This protein binds this small molecule.
Small molecule (SMILES): CC(=O)N[C@H]1[C@H](O[C@H]2[C@H](O)[C@@H](NC(C)=O)CO[C@@H]2CO)O[C@H](CO)[C@@H](O)[C@@H]1O

Sequence of chain 1.B:
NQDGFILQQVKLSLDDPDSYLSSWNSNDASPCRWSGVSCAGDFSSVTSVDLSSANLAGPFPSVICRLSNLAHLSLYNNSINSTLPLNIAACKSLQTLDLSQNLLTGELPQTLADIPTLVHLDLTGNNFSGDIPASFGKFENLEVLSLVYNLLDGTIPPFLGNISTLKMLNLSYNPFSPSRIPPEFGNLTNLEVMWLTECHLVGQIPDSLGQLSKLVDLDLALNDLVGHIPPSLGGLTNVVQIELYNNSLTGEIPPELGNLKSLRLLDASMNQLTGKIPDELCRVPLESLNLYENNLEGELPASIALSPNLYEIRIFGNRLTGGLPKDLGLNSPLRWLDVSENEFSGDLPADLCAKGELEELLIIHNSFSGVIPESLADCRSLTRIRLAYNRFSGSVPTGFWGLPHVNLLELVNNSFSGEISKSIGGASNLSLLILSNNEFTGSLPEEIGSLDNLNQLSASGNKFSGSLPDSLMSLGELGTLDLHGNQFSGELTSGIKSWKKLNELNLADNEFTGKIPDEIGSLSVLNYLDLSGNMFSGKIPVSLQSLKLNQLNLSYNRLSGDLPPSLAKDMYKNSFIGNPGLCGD

Binding-site contacts:
Ligand atom O7 contacts residue LYS143 of chain 1.B at 3.8 Å.
Ligand atom O5 contacts residue LYS143 of chain 1.B at 4.4 Å.
Ligand atom C1 contacts residue GLY142 of chain 1.B at 3.7 Å.
Ligand atom C4 contacts residue LYS143 of chain 1.B at 4.4 Å.
Ligand atom C3 contacts residue ASN167 of chain 1.B at 3.7 Å.
Ligand atom O7 contacts residue PHE164 of chain 1.B at 4.3 Å.
Ligand atom O6 contacts residue PHE144 of chain 1.B at 4.0 Å.
Ligand atom C6 contacts residue LYS143 of chain 1.B at 3.9 Å.
Ligand atom C4 contacts residue ASN167 of chain 1.B at 4.2 Å.
Ligand atom C2 contacts residue GLY142 of chain 1.B at 3.9 Å.
Ligand atom O7 contacts residue GLY142 of chain 1.B at 3.5 Å.
Ligand atom O7 contacts residue ASN167 of chain 1.B at 3.3 Å (h-bond).
Ligand atom O5 contacts residue ASN167 of chain 1.B at 2.3 Å (h-bond).
Ligand atom C7 contacts residue LYS143 of chain 1.B at 4.4 Å.
Ligand atom C5 contacts residue ASN167 of chain 1.B at 3.6 Å.
Ligand atom O6 contacts residue LYS143 of chain 1.B at 3.7 Å.
Ligand atom C3 contacts residue LYS143 of chain 1.B at 4.2 Å.
Ligand atom C1 contacts residue ASN167 of chain 1.B at 1.4 Å.
Ligand atom C2 contacts residue ASN167 of chain 1.B at 2.4 Å.
Ligand atom O5 contacts residue GLY142 of chain 1.B at 3.6 Å.
Ligand atom N2 contacts residue ASN167 of chain 1.B at 2.8 Å (h-bond).
Ligand atom N2 contacts residue LYS143 of chain 1.B at 4.5 Å.
Ligand atom C7 contacts residue ASN167 of chain 1.B at 3.2 Å.
Ligand atom C8 contacts residue ASN167 of chain 1.B at 4.4 Å.
Ligand atom C2 contacts residue LYS143 of chain 1.B at 4.0 Å.
Ligand atom O3 contacts residue LYS143 of chain 1.B at 3.5 Å.
Ligand atom O7 contacts residue ALA139 of chain 1.B at 4.4 Å.